Sequence of chain 1.E:
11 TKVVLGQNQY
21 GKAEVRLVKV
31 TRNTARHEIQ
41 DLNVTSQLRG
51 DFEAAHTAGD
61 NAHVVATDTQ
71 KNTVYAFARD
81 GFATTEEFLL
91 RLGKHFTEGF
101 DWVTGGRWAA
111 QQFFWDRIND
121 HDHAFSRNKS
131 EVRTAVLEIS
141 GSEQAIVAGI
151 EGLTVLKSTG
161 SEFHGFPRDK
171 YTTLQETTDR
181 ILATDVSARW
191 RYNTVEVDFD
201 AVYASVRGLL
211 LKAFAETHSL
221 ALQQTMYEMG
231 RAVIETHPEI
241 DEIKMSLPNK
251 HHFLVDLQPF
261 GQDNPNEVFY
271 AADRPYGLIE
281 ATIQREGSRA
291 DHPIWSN

The protein below binds the small molecule below.
Small molecule (SMILES): O=c1[nH]c(=O)c2nn[nH]c2[nH]1

Binding-site contacts:
Ligand atom C6 contacts residue VAL64 of chain 1.E at 4.1 Å (hydrophobic).
Ligand atom C4 contacts residue ARG180 of chain 1.H at 3.8 Å.
Ligand atom N9 contacts residue ARG180 of chain 1.H at 3.8 Å.
Ligand atom N7 contacts residue THR67 of chain 1.E at 2.8 Å (h-bond).
Ligand atom O6 contacts residue GLN223 of chain 1.H at 2.9 Å (h-bond).
Ligand atom N3 contacts residue PHE163 of chain 1.H at 3.8 Å.
Ligand atom O2 contacts residue ASN249 of chain 1.H at 4.1 Å.
Ligand atom N9 contacts residue LEU174 of chain 1.H at 3.9 Å.
Ligand atom O2 contacts residue PHE163 of chain 1.H at 4.0 Å.
Ligand atom N1 contacts residue GLN223 of chain 1.H at 3.0 Å (h-bond).
Ligand atom O6 contacts residue THR67 of chain 1.E at 3.6 Å.
Ligand atom N8 contacts residue LEU174 of chain 1.H at 3.7 Å.
Ligand atom N8 contacts residue THR67 of chain 1.E at 3.1 Å (h-bond).
Ligand atom C2 contacts residue LEU222 of chain 1.H at 3.8 Å (hydrophobic).
Ligand atom N7 contacts residue ALA66 of chain 1.E at 3.7 Å.
Ligand atom O2 contacts residue ALA221 of chain 1.H at 3.6 Å.
Ligand atom N1 contacts residue PHE163 of chain 1.H at 3.8 Å.
Ligand atom N9 contacts residue THR67 of chain 1.E at 4.0 Å.
Ligand atom C2 contacts residue ARG180 of chain 1.H at 3.5 Å.
Ligand atom C6 contacts residue PHE163 of chain 1.H at 3.8 Å (hydrophobic).
Ligand atom C2 contacts residue PHE163 of chain 1.H at 3.8 Å (hydrophobic).
Ligand atom C4 contacts residue ASN249 of chain 1.H at 4.0 Å.
Ligand atom C6 contacts residue GLN223 of chain 1.H at 3.7 Å.
Ligand atom C6 contacts residue THR67 of chain 1.E at 3.9 Å.
Ligand atom C2 contacts residue GLN223 of chain 1.H at 3.8 Å.
Ligand atom O2 contacts residue GLN223 of chain 1.H at 3.7 Å.
Ligand atom N3 contacts residue ASN249 of chain 1.H at 3.5 Å (h-bond).
Ligand atom O2 contacts residue ARG180 of chain 1.H at 2.8 Å (salt-bridge).
Ligand atom O6 contacts residue VAL64 of chain 1.E at 3.5 Å.
Ligand atom N7 contacts residue PHE163 of chain 1.H at 3.8 Å.
Ligand atom O6 contacts residue TYR20 of chain 1.E at 3.4 Å.
Ligand atom C2 contacts residue ASN249 of chain 1.H at 3.9 Å.
Ligand atom C4 contacts residue PHE163 of chain 1.H at 3.5 Å (hydrophobic).
Ligand atom N3 contacts residue ARG180 of chain 1.H at 3.1 Å (salt-bridge).
Ligand atom O2 contacts residue LEU222 of chain 1.H at 2.8 Å (h-bond).
Ligand atom C5 contacts residue PHE163 of chain 1.H at 3.5 Å (hydrophobic).
Ligand atom N8 contacts residue PHE163 of chain 1.H at 3.7 Å.
Ligand atom N9 contacts residue PHE163 of chain 1.H at 3.5 Å.
Ligand atom C5 contacts residue THR67 of chain 1.E at 3.8 Å.
Ligand atom N8 contacts residue ASP68 of chain 1.E at 4.0 Å.

Sequence of chain 1.H:
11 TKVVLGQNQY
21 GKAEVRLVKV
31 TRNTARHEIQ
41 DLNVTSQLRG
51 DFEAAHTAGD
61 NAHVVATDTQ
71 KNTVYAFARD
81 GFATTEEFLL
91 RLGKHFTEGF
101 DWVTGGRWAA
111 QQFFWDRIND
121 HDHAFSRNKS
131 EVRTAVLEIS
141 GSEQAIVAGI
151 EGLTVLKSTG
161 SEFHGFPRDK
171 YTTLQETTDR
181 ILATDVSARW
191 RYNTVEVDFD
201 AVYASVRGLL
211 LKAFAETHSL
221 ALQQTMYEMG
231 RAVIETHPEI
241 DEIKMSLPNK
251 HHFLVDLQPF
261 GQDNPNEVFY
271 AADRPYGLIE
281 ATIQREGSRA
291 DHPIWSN